Sequence of chain 2.C:
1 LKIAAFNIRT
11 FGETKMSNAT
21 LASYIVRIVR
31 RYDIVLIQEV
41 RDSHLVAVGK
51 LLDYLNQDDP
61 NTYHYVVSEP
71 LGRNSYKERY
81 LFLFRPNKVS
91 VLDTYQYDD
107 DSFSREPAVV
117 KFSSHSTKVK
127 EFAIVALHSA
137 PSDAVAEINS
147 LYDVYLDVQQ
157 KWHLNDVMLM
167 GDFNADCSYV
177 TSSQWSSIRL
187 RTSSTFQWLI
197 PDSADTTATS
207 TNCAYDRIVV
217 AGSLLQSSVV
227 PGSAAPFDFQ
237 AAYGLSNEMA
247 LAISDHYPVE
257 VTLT

Binding-site contacts:
Ligand atom C2 contacts residue DG7 of chain 1.A at 3.5 Å.
Ligand atom N3 contacts residue DG3 of chain 1.A at 2.9 Å (h-bond).
Ligand atom C4' contacts residue TYR76 of chain 1.C at 3.4 Å (hydrophobic).
Ligand atom O2 contacts residue DG3 of chain 1.A at 3.0 Å (h-bond).
Ligand atom N4 contacts residue DG3 of chain 1.A at 2.6 Å (h-bond).
Ligand atom C5' contacts residue TYR76 of chain 1.C at 3.3 Å (hydrophobic).
Ligand atom O4 contacts residue DA4 of chain 1.A at 2.8 Å (h-bond).
Ligand atom N1 contacts residue DC8 of chain 1.A at 2.9 Å (h-bond).
Ligand atom O6 contacts residue DC8 of chain 1.A at 2.8 Å (h-bond).
Ligand atom N4 contacts residue DG7 of chain 1.A at 2.6 Å (h-bond).
Ligand atom C6 contacts residue DT5 of chain 1.A at 3.5 Å.
Ligand atom O6 contacts residue DC6 of chain 1.A at 2.6 Å (h-bond).
Ligand atom C4 contacts residue DG1 of chain 2.A at 3.4 Å.
Ligand atom O3' contacts residue GLU39 of chain 1.C at 2.5 Å (salt-bridge).
Ligand atom O3' contacts residue ARG9 of chain 1.C at 3.3 Å (salt-bridge).
Ligand atom N3 contacts residue DG7 of chain 1.A at 2.9 Å (h-bond).
Ligand atom OP1 contacts residue PRO137 of chain 1.C at 3.5 Å.
Ligand atom OP1 contacts residue ARG111 of chain 1.C at 2.7 Å (salt-bridge).
Ligand atom O6 contacts residue DG7 of chain 1.A at 3.1 Å (h-bond).
Ligand atom C2' contacts residue DG1 of chain 2.A at 3.0 Å.
Ligand atom OP2 contacts residue PRO137 of chain 1.C at 3.4 Å.
Ligand atom O2 contacts residue DG7 of chain 1.A at 3.1 Å (h-bond).
Ligand atom N2 contacts residue DC8 of chain 1.A at 3.0 Å (h-bond).
Ligand atom N4 contacts residue DC6 of chain 1.A at 3.4 Å (h-bond).
Ligand atom N4 contacts residue DG1 of chain 2.A at 3.3 Å.
Ligand atom N3 contacts residue DG1 of chain 2.A at 3.5 Å.
Ligand atom N1 contacts residue DT5 of chain 1.A at 3.0 Å (h-bond).
Ligand atom O4' contacts residue SER75 of chain 1.C at 3.4 Å (h-bond).
Ligand atom O2 contacts residue ARG9 of chain 1.C at 2.9 Å (salt-bridge).
Ligand atom N1 contacts residue DC6 of chain 1.A at 2.8 Å (h-bond).
Ligand atom N3 contacts residue DA4 of chain 1.A at 2.7 Å (h-bond).
Ligand atom C4' contacts residue SER75 of chain 1.C at 3.2 Å.
Ligand atom N2 contacts residue DC6 of chain 1.A at 3.0 Å (h-bond).
Ligand atom C6 contacts residue DC6 of chain 1.A at 3.5 Å.
Ligand atom OP2 contacts residue ASN74 of chain 1.C at 2.7 Å (h-bond).
Ligand atom C4 contacts residue DG7 of chain 1.A at 3.5 Å.
Ligand atom C3' contacts residue GLU39 of chain 1.C at 3.4 Å.
Ligand atom O6 contacts residue DT5 of chain 1.A at 3.4 Å (h-bond).
Ligand atom C4 contacts residue DA4 of chain 1.A at 3.4 Å.
Ligand atom N6 contacts residue DT5 of chain 1.A at 2.6 Å (h-bond).

The protein below binds the small molecule below.
Small molecule (SMILES): Cc1cn([C@H]2C[C@H](O[P](=O)(O)OC[C@H]3O[C@@H](n4ccc(N)nc4=O)C[C@@H]3O)[C@@H](CO[P](=O)(O)O[C@H]3C[C@H](n4cnc5c(N)ncnc54)O[C@@H]3CO[P](=O)(O)O[C@H]3C[C@H](n4cnc5c(=O)nc(N)[nH]c54)O[C@@H]3CO[P](=O)(O)O[C@H]3C[C@H](n4ccc(N)nc4=O)O[C@@H]3CO[P](=O)(O)O[C@H]3C[C@H](n4cnc5c(=O)nc(N)[nH]c54)O[C@@H]3CO)O2)c(=O)[nH]c1=O

Sequence of chain 1.C:
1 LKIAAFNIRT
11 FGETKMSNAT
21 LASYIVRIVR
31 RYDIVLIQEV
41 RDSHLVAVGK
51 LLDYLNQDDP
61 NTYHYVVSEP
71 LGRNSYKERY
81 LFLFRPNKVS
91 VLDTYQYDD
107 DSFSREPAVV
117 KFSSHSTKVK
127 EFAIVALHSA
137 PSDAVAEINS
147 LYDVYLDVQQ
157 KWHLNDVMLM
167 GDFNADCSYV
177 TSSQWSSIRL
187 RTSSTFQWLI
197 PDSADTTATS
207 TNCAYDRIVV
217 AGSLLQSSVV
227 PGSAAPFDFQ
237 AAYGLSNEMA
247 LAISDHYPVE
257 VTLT